The protein below binds the small molecule below.
Small molecule (SMILES): COC1=C(C)C(=O)C2=C(C1=O)[C@H](CNC(=O)[C@H](C)N)N1CC3Cc4cc(C)c(OC)c(O)c4[C@H]([C@@H]1C2)N3C

Sequence of chain 1.A:
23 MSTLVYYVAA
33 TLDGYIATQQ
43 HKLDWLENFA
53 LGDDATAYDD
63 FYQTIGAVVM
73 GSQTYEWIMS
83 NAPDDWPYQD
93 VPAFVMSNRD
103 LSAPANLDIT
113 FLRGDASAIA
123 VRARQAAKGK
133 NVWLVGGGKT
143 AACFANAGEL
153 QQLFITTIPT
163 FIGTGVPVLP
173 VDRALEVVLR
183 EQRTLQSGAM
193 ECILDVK

Binding-site contacts:
Ligand atom C37 contacts residue THR158 of chain 1.A at 3.3 Å.
Ligand atom C33 contacts residue LEU53 of chain 1.A at 3.8 Å (hydrophobic).
Ligand atom C15 contacts residue NDP1 of chain 1.C at 3.6 Å.
Ligand atom O1 contacts residue LEU45 of chain 1.A at 3.8 Å.
Ligand atom O3 contacts residue TYR29 of chain 1.A at 3.6 Å.
Ligand atom C14 contacts residue NDP1 of chain 1.C at 3.5 Å.
Ligand atom N8 contacts residue NDP1 of chain 1.C at 3.8 Å.
Ligand atom C11 contacts residue NDP1 of chain 1.C at 3.9 Å.
Ligand atom N10 contacts residue TYR60 of chain 1.A at 3.9 Å.
Ligand atom O6 contacts residue TYR60 of chain 1.A at 3.3 Å.
Ligand atom C34 contacts residue TYR60 of chain 1.A at 3.5 Å (hydrophobic).
Ligand atom N10 contacts residue TRP135 of chain 1.A at 3.5 Å.
Ligand atom C21 contacts residue LEU48 of chain 1.A at 3.7 Å (hydrophobic).
Ligand atom N10 contacts residue TYR90 of chain 1.A at 3.0 Å (h-bond).
Ligand atom C23 contacts residue TRP135 of chain 1.A at 3.7 Å (hydrophobic).
Ligand atom O3 contacts residue VAL30 of chain 1.A at 3.9 Å.
Ligand atom C35 contacts residue TYR60 of chain 1.A at 3.9 Å (hydrophobic).
Ligand atom C17 contacts residue ILE80 of chain 1.A at 3.9 Å (hydrophobic).
Ligand atom C36 contacts residue GLU49 of chain 1.A at 3.8 Å.
Ligand atom O5 contacts residue THR158 of chain 1.A at 3.8 Å.
Ligand atom C26 contacts residue ALA31 of chain 1.A at 3.6 Å (hydrophobic).
Ligand atom O1 contacts residue GLU49 of chain 1.A at 2.9 Å (salt-bridge).
Ligand atom O2 contacts residue GLU49 of chain 1.A at 4.0 Å.
Ligand atom C22 contacts residue NDP1 of chain 1.C at 3.8 Å.
Ligand atom C22 contacts residue TRP79 of chain 1.A at 3.9 Å (hydrophobic).
Ligand atom C37 contacts residue TYR29 of chain 1.A at 3.5 Å (hydrophobic).
Ligand atom C31 contacts residue ALA31 of chain 1.A at 3.5 Å (hydrophobic).
Ligand atom C17 contacts residue TYR90 of chain 1.A at 3.4 Å (hydrophobic).
Ligand atom N7 contacts residue NDP1 of chain 1.C at 3.5 Å (h-bond).
Ligand atom O3 contacts residue ALA31 of chain 1.A at 3.6 Å.
Ligand atom C27 contacts residue LEU48 of chain 1.A at 3.5 Å (hydrophobic).
Ligand atom C18 contacts residue TRP79 of chain 1.A at 3.9 Å (hydrophobic).
Ligand atom O5 contacts residue ALA31 of chain 1.A at 3.6 Å.
Ligand atom C28 contacts residue TRP79 of chain 1.A at 3.7 Å (hydrophobic).
Ligand atom O4 contacts residue LEU48 of chain 1.A at 3.6 Å.
Ligand atom O1 contacts residue TRP79 of chain 1.A at 3.7 Å.
Ligand atom C30 contacts residue LEU48 of chain 1.A at 3.8 Å (hydrophobic).
Ligand atom N9 contacts residue TYR60 of chain 1.A at 3.9 Å.
Ligand atom C33 contacts residue LEU48 of chain 1.A at 3.6 Å (hydrophobic).
Ligand atom C24 contacts residue TRP79 of chain 1.A at 3.6 Å (hydrophobic).